Sequence of chain 1.B:
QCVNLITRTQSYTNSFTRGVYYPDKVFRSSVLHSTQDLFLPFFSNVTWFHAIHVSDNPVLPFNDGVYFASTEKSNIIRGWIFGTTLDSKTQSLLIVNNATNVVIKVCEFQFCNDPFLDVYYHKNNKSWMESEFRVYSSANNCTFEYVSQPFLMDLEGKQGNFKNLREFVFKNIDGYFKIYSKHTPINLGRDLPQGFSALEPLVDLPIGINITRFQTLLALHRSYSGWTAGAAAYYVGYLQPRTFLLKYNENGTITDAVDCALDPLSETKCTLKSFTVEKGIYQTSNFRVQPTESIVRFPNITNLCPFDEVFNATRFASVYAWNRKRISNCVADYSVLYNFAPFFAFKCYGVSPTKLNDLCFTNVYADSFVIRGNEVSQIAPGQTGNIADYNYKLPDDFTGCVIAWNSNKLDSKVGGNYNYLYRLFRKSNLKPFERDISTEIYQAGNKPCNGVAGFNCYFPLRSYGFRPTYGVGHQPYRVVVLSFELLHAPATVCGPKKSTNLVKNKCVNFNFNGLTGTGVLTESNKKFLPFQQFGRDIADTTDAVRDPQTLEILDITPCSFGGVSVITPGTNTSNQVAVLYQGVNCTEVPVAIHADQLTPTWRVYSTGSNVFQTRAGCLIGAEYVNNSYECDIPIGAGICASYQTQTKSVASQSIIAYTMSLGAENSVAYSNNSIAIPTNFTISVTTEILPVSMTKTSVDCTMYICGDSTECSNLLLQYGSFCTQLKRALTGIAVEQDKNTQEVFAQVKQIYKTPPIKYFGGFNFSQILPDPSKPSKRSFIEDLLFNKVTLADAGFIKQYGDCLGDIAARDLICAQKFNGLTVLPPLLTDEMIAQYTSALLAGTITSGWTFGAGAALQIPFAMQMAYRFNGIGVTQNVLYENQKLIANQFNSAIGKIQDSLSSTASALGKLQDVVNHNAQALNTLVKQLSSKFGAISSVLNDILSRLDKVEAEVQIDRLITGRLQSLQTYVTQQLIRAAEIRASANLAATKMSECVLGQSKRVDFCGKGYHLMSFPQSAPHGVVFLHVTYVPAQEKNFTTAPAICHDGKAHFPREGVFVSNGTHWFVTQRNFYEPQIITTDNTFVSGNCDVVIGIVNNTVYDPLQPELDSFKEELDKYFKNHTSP

Binding-site contacts:
Ligand atom O6 contacts residue THR342 of chain 1.B at 4.5 Å.
Ligand atom C5 contacts residue ASN340 of chain 1.B at 3.7 Å.
Ligand atom N2 contacts residue ASN340 of chain 1.B at 3.1 Å (h-bond).
Ligand atom O7 contacts residue PHE368 of chain 1.B at 3.7 Å.
Ligand atom C7 contacts residue PHE368 of chain 1.B at 3.9 Å (hydrophobic).
Ligand atom N2 contacts residue PHE368 of chain 1.B at 4.4 Å.
Ligand atom C8 contacts residue PHE368 of chain 1.B at 4.3 Å (hydrophobic).
Ligand atom C3 contacts residue ASN340 of chain 1.B at 3.8 Å.
Ligand atom C8 contacts residue ASN340 of chain 1.B at 4.2 Å.
Ligand atom C4 contacts residue ASN340 of chain 1.B at 4.2 Å.
Ligand atom C1 contacts residue ASN340 of chain 1.B at 1.4 Å.
Ligand atom O5 contacts residue ASN340 of chain 1.B at 2.3 Å (h-bond).
Ligand atom C7 contacts residue ASN340 of chain 1.B at 4.0 Å.
Ligand atom C2 contacts residue ASN340 of chain 1.B at 2.5 Å.

A small-molecule ligand and the protein it binds are described below.
Small molecule (SMILES): CC(=O)N[C@@H]1[C@@H](O)[C@H](O)[C@@H](CO)O[C@H]1O